Sequence of chain 32.C:
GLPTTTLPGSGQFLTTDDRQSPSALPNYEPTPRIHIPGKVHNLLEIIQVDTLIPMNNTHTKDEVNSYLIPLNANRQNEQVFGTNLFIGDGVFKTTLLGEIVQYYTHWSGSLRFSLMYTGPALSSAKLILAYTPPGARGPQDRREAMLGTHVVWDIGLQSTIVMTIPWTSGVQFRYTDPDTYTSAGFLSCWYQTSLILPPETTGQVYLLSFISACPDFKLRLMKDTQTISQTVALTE

Sequence of chain 32.A:
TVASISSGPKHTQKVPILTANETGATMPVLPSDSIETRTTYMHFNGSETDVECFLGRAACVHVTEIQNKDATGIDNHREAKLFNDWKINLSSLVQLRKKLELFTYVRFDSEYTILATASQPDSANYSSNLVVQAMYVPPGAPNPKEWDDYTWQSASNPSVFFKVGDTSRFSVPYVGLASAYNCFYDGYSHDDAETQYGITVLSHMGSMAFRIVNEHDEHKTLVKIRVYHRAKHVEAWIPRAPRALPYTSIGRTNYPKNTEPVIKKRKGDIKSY

Binding-site contacts:
Ligand atom C4A contacts residue PRO174 of chain 32.A at 3.1 Å (hydrophobic).
Ligand atom N2 contacts residue LEU106 of chain 32.A at 3.8 Å.
Ligand atom C2A contacts residue TYR152 of chain 32.A at 3.6 Å (hydrophobic).
Ligand atom C6B contacts residue ILE104 of chain 32.A at 3.6 Å (hydrophobic).
Ligand atom C5B contacts residue MET224 of chain 32.A at 3.9 Å (hydrophobic).
Ligand atom C6B contacts residue TYR128 of chain 32.A at 3.3 Å (hydrophobic).
Ligand atom N3A contacts residue PHE186 of chain 32.A at 4.0 Å.
Ligand atom C4 contacts residue LEU106 of chain 32.A at 3.9 Å (hydrophobic).
Ligand atom O1B contacts residue TYR128 of chain 32.A at 3.4 Å (h-bond).
Ligand atom C4 contacts residue TYR197 of chain 32.A at 3.8 Å (hydrophobic).
Ligand atom C4B contacts residue PHE186 of chain 32.A at 3.6 Å (hydrophobic).
Ligand atom C2C contacts residue MET221 of chain 32.A at 3.8 Å (hydrophobic).
Ligand atom N3A contacts residue PRO174 of chain 32.A at 3.7 Å.
Ligand atom C1C contacts residue LEU106 of chain 32.A at 3.8 Å (hydrophobic).
Ligand atom C3C contacts residue TYR128 of chain 32.A at 3.4 Å (hydrophobic).
Ligand atom C4C contacts residue VAL188 of chain 32.A at 3.7 Å (hydrophobic).
Ligand atom C2A contacts residue PHE186 of chain 32.A at 3.3 Å (hydrophobic).
Ligand atom C5B contacts residue TYR128 of chain 32.A at 4.0 Å (hydrophobic).
Ligand atom C5B contacts residue PHE186 of chain 32.A at 3.9 Å (hydrophobic).
Ligand atom C3B contacts residue TYR152 of chain 32.A at 3.7 Å (hydrophobic).
Ligand atom C1B contacts residue VAL188 of chain 32.A at 3.8 Å (hydrophobic).
Ligand atom N3A contacts residue TYR152 of chain 32.A at 3.5 Å.
Ligand atom C2C contacts residue TYR197 of chain 32.A at 3.7 Å (hydrophobic).
Ligand atom C4B contacts residue TYR152 of chain 32.A at 3.8 Å (hydrophobic).
Ligand atom C5A contacts residue VAL176 of chain 32.A at 3.6 Å (hydrophobic).
Ligand atom O1 contacts residue MET221 of chain 32.A at 3.8 Å.
Ligand atom O1 contacts residue LEU106 of chain 32.A at 3.8 Å.
Ligand atom N3A contacts residue ALA24 of chain 32.C at 3.8 Å.
Ligand atom C5A contacts residue ALA150 of chain 32.A at 3.6 Å (hydrophobic).
Ligand atom C2B contacts residue VAL188 of chain 32.A at 3.5 Å (hydrophobic).
Ligand atom C1B contacts residue TYR128 of chain 32.A at 3.6 Å (hydrophobic).
Ligand atom C5C contacts residue VAL191 of chain 32.A at 3.8 Å (hydrophobic).
Ligand atom C5 contacts residue LEU106 of chain 32.A at 3.8 Å (hydrophobic).
Ligand atom O1A contacts residue PHE186 of chain 32.A at 3.0 Å.
Ligand atom C1C contacts residue TYR128 of chain 32.A at 3.7 Å (hydrophobic).
Ligand atom C1B contacts residue ILE104 of chain 32.A at 4.0 Å (hydrophobic).
Ligand atom O1B contacts residue ILE104 of chain 32.A at 3.9 Å.
Ligand atom C5A contacts residue PHE186 of chain 32.A at 3.5 Å (hydrophobic).
Ligand atom C3B contacts residue VAL188 of chain 32.A at 3.8 Å (hydrophobic).
Ligand atom C4C contacts residue VAL191 of chain 32.A at 3.0 Å (hydrophobic).

The protein below binds the small molecule below.
Small molecule (SMILES): Cc1cc(CCCCCOc2ccc(C3=NCCO3)cc2)on1